Sequence of chain 1.B:
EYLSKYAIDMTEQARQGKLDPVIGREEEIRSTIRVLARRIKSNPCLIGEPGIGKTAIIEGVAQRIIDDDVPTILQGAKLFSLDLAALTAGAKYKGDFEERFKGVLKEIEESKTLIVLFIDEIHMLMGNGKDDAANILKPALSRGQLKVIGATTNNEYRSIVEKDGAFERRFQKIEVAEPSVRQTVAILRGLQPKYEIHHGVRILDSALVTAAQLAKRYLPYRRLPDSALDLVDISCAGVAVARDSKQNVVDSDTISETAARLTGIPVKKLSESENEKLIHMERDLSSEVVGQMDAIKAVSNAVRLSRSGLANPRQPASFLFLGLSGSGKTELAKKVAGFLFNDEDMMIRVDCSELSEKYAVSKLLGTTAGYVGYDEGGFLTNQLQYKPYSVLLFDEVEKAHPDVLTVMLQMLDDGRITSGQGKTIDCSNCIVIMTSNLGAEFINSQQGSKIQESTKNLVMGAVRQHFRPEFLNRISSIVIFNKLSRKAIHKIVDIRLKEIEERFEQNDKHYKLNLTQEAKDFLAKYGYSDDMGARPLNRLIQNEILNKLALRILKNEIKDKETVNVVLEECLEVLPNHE

A protein and the small-molecule ligand that binds it are described below.
Small molecule (SMILES): Nc1ncnc2c1ncn2[C@@H]1O[C@H](COP(=O)(O)OP(=O)(O)OP(O)(O)=S)[C@@H](O)[C@H]1O

Binding-site contacts:
Ligand atom O2A contacts residue LYS620 of chain 1.B at 3.4 Å (salt-bridge).
Ligand atom O2A contacts residue THR621 of chain 1.B at 2.8 Å (h-bond).
Ligand atom C8 contacts residue SER618 of chain 1.B at 3.8 Å.
Ligand atom O4' contacts residue ALA825 of chain 1.B at 3.8 Å.
Ligand atom C1' contacts residue ALA825 of chain 1.B at 3.6 Å (hydrophobic).
Ligand atom O1A contacts residue THR621 of chain 1.B at 3.5 Å.
Ligand atom O1B contacts residue THR621 of chain 1.B at 2.8 Å (h-bond).
Ligand atom N7 contacts residue SER618 of chain 1.B at 3.3 Å (h-bond).
Ligand atom O2B contacts residue LYS620 of chain 1.B at 3.8 Å.
Ligand atom PB contacts residue GLY617 of chain 1.B at 3.7 Å.
Ligand atom N1 contacts residue GLU579 of chain 1.B at 3.8 Å.
Ligand atom N6 contacts residue LEU775 of chain 1.B at 3.7 Å.
Ligand atom O3' contacts residue ASN829 of chain 1.B at 2.9 Å (h-bond).
Ligand atom S1G contacts residue SER616 of chain 1.B at 3.6 Å.
Ligand atom O3G contacts residue THR621 of chain 1.B at 3.5 Å (h-bond).
Ligand atom N6 contacts residue VAL581 of chain 1.B at 2.9 Å (h-bond).
Ligand atom C3' contacts residue GLU622 of chain 1.B at 3.3 Å.
Ligand atom N7 contacts residue GLY619 of chain 1.B at 3.3 Å.
Ligand atom N7 contacts residue GLY617 of chain 1.B at 3.7 Å.
Ligand atom C8 contacts residue GLY619 of chain 1.B at 3.5 Å.
Ligand atom O3' contacts residue GLU622 of chain 1.B at 3.7 Å.
Ligand atom C2 contacts residue VAL581 of chain 1.B at 3.7 Å (hydrophobic).
Ligand atom O2A contacts residue GLY619 of chain 1.B at 3.2 Å.
Ligand atom O2A contacts residue GLU622 of chain 1.B at 3.0 Å (salt-bridge).
Ligand atom O3B contacts residue THR621 of chain 1.B at 3.8 Å.
Ligand atom C2' contacts residue GLU622 of chain 1.B at 3.6 Å.
Ligand atom O3A contacts residue GLY617 of chain 1.B at 3.3 Å.
Ligand atom N1 contacts residue VAL580 of chain 1.B at 3.5 Å.
Ligand atom O1B contacts residue LYS620 of chain 1.B at 3.8 Å.
Ligand atom C6 contacts residue ILE783 of chain 1.B at 3.7 Å (hydrophobic).
Ligand atom O2B contacts residue SER616 of chain 1.B at 3.4 Å.
Ligand atom C2 contacts residue GLU579 of chain 1.B at 3.3 Å.
Ligand atom O2B contacts residue GLY617 of chain 1.B at 2.7 Å (h-bond).
Ligand atom C6 contacts residue VAL581 of chain 1.B at 3.5 Å (hydrophobic).
Ligand atom C8 contacts residue ALA825 of chain 1.B at 3.6 Å (hydrophobic).
Ligand atom O2' contacts residue ARG787 of chain 1.B at 3.8 Å.
Ligand atom N9 contacts residue ALA825 of chain 1.B at 3.7 Å.
Ligand atom N1 contacts residue VAL581 of chain 1.B at 2.8 Å (h-bond).
Ligand atom C8 contacts residue GLY617 of chain 1.B at 3.2 Å.
Ligand atom C5 contacts residue ILE783 of chain 1.B at 3.6 Å (hydrophobic).